Sequence of chain 6.E:
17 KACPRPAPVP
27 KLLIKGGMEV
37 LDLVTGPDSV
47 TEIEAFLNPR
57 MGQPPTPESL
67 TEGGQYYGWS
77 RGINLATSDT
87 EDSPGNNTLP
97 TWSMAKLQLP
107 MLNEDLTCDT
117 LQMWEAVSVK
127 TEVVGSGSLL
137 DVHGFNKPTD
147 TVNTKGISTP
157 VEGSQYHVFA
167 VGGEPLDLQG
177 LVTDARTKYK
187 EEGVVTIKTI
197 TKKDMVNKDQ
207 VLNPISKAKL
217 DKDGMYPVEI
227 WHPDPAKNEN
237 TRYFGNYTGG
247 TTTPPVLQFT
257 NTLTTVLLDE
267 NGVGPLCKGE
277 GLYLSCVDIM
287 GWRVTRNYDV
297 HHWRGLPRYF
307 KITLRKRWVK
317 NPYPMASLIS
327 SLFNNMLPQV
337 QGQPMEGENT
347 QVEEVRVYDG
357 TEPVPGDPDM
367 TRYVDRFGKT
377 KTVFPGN

Sequence of chain 6.D:
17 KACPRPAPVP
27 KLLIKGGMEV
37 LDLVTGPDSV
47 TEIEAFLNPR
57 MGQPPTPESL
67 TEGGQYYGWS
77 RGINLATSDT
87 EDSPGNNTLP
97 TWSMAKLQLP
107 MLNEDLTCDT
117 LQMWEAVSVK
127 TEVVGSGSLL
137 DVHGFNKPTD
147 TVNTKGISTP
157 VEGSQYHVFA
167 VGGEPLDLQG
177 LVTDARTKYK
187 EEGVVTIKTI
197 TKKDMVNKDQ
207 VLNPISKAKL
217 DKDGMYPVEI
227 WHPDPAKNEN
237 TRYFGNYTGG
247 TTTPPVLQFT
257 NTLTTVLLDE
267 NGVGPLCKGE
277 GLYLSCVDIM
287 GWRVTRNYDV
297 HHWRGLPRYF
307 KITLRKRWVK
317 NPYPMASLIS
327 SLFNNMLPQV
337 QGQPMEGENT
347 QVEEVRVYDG

Binding-site contacts:
Ligand atom N5 contacts residue TYR72 of chain 6.D at 2.9 Å (h-bond).
Ligand atom C6 contacts residue THR94 of chain 6.D at 4.3 Å.
Ligand atom C4 contacts residue TYR72 of chain 6.D at 3.4 Å (hydrophobic).
Ligand atom O1A contacts residue GLY78 of chain 6.D at 3.8 Å.
Ligand atom C6 contacts residue TYR72 of chain 6.D at 3.7 Å (hydrophobic).
Ligand atom C2 contacts residue ARG77 of chain 6.D at 4.0 Å.
Ligand atom O4 contacts residue ARG77 of chain 6.D at 4.2 Å.
Ligand atom O1B contacts residue TYR72 of chain 6.D at 4.0 Å.
Ligand atom C4 contacts residue ARG77 of chain 6.D at 4.0 Å.
Ligand atom C4 contacts residue VAL296 of chain 6.D at 4.2 Å (hydrophobic).
Ligand atom C3 contacts residue GLY78 of chain 6.D at 3.8 Å.
Ligand atom C10 contacts residue TYR72 of chain 6.D at 4.0 Å (hydrophobic).
Ligand atom O8 contacts residue ARG77 of chain 6.D at 3.5 Å (salt-bridge).
Ligand atom C3 contacts residue HIS298 of chain 6.D at 3.8 Å.
Ligand atom C5 contacts residue TYR72 of chain 6.D at 3.5 Å (hydrophobic).
Ligand atom C3 contacts residue VAL296 of chain 6.D at 3.6 Å (hydrophobic).
Ligand atom C11 contacts residue TYR72 of chain 6.D at 4.2 Å (hydrophobic).
Ligand atom O4 contacts residue THR291 of chain 6.D at 3.9 Å.
Ligand atom C1 contacts residue TYR72 of chain 6.D at 3.8 Å (hydrophobic).
Ligand atom O4 contacts residue ASN80 of chain 6.D at 4.1 Å.
Ligand atom O3 contacts residue GLY78 of chain 6.D at 3.7 Å.
Ligand atom C4 contacts residue GLY78 of chain 6.D at 3.9 Å.
Ligand atom C4 contacts residue HIS298 of chain 6.D at 3.7 Å.
Ligand atom C3 contacts residue ARG77 of chain 6.D at 3.3 Å.
Ligand atom C6 contacts residue ASN80 of chain 6.D at 4.3 Å.
Ligand atom O6 contacts residue ASN93 of chain 6.D at 3.6 Å (h-bond).
Ligand atom O4 contacts residue TYR72 of chain 6.D at 3.7 Å.
Ligand atom O1B contacts residue ARG77 of chain 6.D at 2.4 Å (salt-bridge).
Ligand atom C2 contacts residue GLY78 of chain 6.D at 4.2 Å.
Ligand atom C6 contacts residue ASN93 of chain 6.D at 3.4 Å.
Ligand atom O4 contacts residue HIS298 of chain 6.D at 2.7 Å (h-bond).
Ligand atom C8 contacts residue ARG77 of chain 6.D at 4.2 Å.
Ligand atom O4 contacts residue VAL296 of chain 6.D at 3.9 Å.
Ligand atom O8 contacts residue TYR72 of chain 6.D at 3.4 Å (h-bond).
Ligand atom O1A contacts residue ARG77 of chain 6.D at 2.7 Å (salt-bridge).
Ligand atom O1A contacts residue TYR72 of chain 6.D at 3.4 Å.
Ligand atom C5 contacts residue ASN93 of chain 6.D at 4.1 Å.
Ligand atom C1 contacts residue ARG77 of chain 6.D at 3.1 Å.
Ligand atom O1A contacts residue LYS186 of chain 6.D at 4.3 Å.
Ligand atom O4 contacts residue GLY78 of chain 6.D at 3.4 Å (h-bond).

The small molecule below binds the protein below.
Small molecule (SMILES): CC(=O)N[C@@H]1[C@@H](O[C@@H]2O[C@H](CO)[C@H](O)[C@H](O[C@]3(C(=O)O)C[C@H](O)[C@@H](NC(C)=O)[C@H]([C@H](O)[C@H](O)CO)O3)[C@H]2O)[C@H](O)[C@@H](CO[C@]2(C(=O)O)C[C@H](O)[C@@H](NC(C)=O)[C@H]([C@H](O)[C@H](O)CO)O2)O[C@H]1O